Binding-site contacts:
Ligand atom C4 contacts residue ASN160 of chain 1.A at 4.2 Å.
Ligand atom C1 contacts residue HIS163 of chain 1.A at 3.7 Å.
Ligand atom C5 contacts residue ASN160 of chain 1.A at 3.6 Å.
Ligand atom C6 contacts residue HIS163 of chain 1.A at 3.8 Å.
Ligand atom N2 contacts residue THR162 of chain 1.A at 3.0 Å (h-bond).
Ligand atom C5 contacts residue HIS163 of chain 1.A at 3.4 Å.
Ligand atom O7 contacts residue ASN160 of chain 1.A at 3.8 Å.
Ligand atom C6 contacts residue TYR156 of chain 1.A at 4.3 Å (hydrophobic).
Ligand atom O5 contacts residue ASN160 of chain 1.A at 2.2 Å (h-bond).
Ligand atom C1 contacts residue ASN160 of chain 1.A at 1.5 Å.
Ligand atom O6 contacts residue HIS163 of chain 1.A at 2.9 Å (h-bond).
Ligand atom C8 contacts residue GLU161 of chain 1.A at 4.4 Å.
Ligand atom C1 contacts residue THR162 of chain 1.A at 4.3 Å.
Ligand atom C8 contacts residue THR162 of chain 1.A at 3.4 Å.
Ligand atom C2 contacts residue THR162 of chain 1.A at 4.0 Å.
Ligand atom C8 contacts residue NAG1 of chain 1.E at 4.0 Å.
Ligand atom O6 contacts residue TYR156 of chain 1.A at 3.2 Å.
Ligand atom N2 contacts residue ASN160 of chain 1.A at 3.1 Å (h-bond).
Ligand atom C3 contacts residue THR162 of chain 1.A at 4.2 Å.
Ligand atom C3 contacts residue ASN160 of chain 1.A at 3.8 Å.
Ligand atom C7 contacts residue THR162 of chain 1.A at 3.7 Å.
Ligand atom C7 contacts residue ASN160 of chain 1.A at 3.7 Å.
Ligand atom C8 contacts residue ASN160 of chain 1.A at 4.3 Å.
Ligand atom C2 contacts residue ASN160 of chain 1.A at 2.6 Å.
Ligand atom O5 contacts residue HIS163 of chain 1.A at 3.2 Å (h-bond).

This protein binds this small molecule.
Small molecule (SMILES): CC(=O)N[C@@H]1[C@@H](O)[C@H](O)[C@@H](CO)O[C@H]1O

Sequence of chain 1.A:
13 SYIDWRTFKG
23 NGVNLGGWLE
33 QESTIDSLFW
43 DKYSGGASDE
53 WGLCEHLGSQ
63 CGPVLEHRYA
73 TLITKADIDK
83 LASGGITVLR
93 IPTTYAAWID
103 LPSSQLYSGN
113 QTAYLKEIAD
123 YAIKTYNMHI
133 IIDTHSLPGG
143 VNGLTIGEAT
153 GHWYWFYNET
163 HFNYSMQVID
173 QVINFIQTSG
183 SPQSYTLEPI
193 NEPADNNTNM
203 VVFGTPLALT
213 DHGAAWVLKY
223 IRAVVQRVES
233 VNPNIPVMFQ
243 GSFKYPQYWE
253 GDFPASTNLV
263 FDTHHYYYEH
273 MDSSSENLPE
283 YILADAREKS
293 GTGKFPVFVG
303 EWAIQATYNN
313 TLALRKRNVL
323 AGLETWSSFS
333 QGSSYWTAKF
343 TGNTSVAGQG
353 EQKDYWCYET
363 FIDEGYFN